Binding-site contacts:
Ligand atom OP4 contacts residue ARG109 of chain 1.G at 2.7 Å (salt-bridge).
Ligand atom P contacts residue TYR187 of chain 1.G at 3.6 Å.
Ligand atom OXT contacts residue HIS222 of chain 1.G at 3.4 Å (h-bond).
Ligand atom O contacts residue HIS222 of chain 1.G at 2.8 Å (h-bond).
Ligand atom C2 contacts residue TYR187 of chain 1.G at 3.5 Å (hydrophobic).
Ligand atom C6 contacts residue TYR187 of chain 1.G at 3.4 Å (hydrophobic).
Ligand atom C3 contacts residue TYR187 of chain 1.G at 3.4 Å (hydrophobic).
Ligand atom N1 contacts residue SER162 of chain 1.G at 2.5 Å (h-bond).
Ligand atom C6 contacts residue ARG109 of chain 1.G at 3.6 Å.
Ligand atom C2A contacts residue SER162 of chain 1.G at 3.5 Å.
Ligand atom C6 contacts residue SER162 of chain 1.G at 3.4 Å.
Ligand atom P contacts residue ARG109 of chain 1.G at 3.0 Å.
Ligand atom OP2 contacts residue SER114 of chain 1.G at 3.3 Å (h-bond).
Ligand atom C6 contacts residue TYR160 of chain 1.G at 3.4 Å (hydrophobic).
Ligand atom O contacts residue TYR160 of chain 1.G at 3.1 Å (h-bond).
Ligand atom OXT contacts residue GLU81 of chain 1.G at 3.6 Å (salt-bridge).
Ligand atom C4 contacts residue TYR187 of chain 1.G at 3.5 Å (hydrophobic).
Ligand atom N1 contacts residue TYR187 of chain 1.G at 3.3 Å.
Ligand atom OP1 contacts residue SER114 of chain 1.G at 2.4 Å (h-bond).
Ligand atom C2 contacts residue SER162 of chain 1.G at 3.4 Å.
Ligand atom OP1 contacts residue ARG109 of chain 1.G at 3.0 Å (salt-bridge).
Ligand atom O contacts residue HIS182 of chain 1.G at 2.7 Å (h-bond).
Ligand atom OP3 contacts residue ARG192 of chain 1.G at 2.8 Å (salt-bridge).
Ligand atom CA contacts residue GLU81 of chain 1.G at 3.6 Å.
Ligand atom OP2 contacts residue ARG109 of chain 1.G at 3.0 Å (salt-bridge).
Ligand atom C2A contacts residue TYR187 of chain 1.G at 3.3 Å (hydrophobic).
Ligand atom C5 contacts residue TYR160 of chain 1.G at 3.5 Å (hydrophobic).
Ligand atom N contacts residue GLU81 of chain 1.G at 2.4 Å (salt-bridge).
Ligand atom OP2 contacts residue GLN113 of chain 1.G at 3.4 Å (h-bond).
Ligand atom O3 contacts residue ASN223 of chain 1.G at 2.8 Å (h-bond).
Ligand atom O3 contacts residue HIS222 of chain 1.G at 3.5 Å.
Ligand atom OP1 contacts residue ARG192 of chain 1.G at 3.4 Å (salt-bridge).
Ligand atom OXT contacts residue ARG294 of chain 1.G at 2.7 Å (salt-bridge).
Ligand atom C5 contacts residue TYR187 of chain 1.G at 3.4 Å (hydrophobic).
Ligand atom OXT contacts residue GLN296 of chain 1.G at 3.2 Å (h-bond).
Ligand atom OP1 contacts residue TYR187 of chain 1.G at 2.8 Å (h-bond).
Ligand atom OP3 contacts residue TYR187 of chain 1.G at 3.4 Å (h-bond).
Ligand atom CB contacts residue TYR160 of chain 1.G at 3.3 Å (hydrophobic).
Ligand atom C contacts residue HIS222 of chain 1.G at 3.2 Å.
Ligand atom P contacts residue SER114 of chain 1.G at 3.4 Å.

A protein and the small-molecule ligand that binds it are described below.
Small molecule (SMILES): Cc1ncc(COP(=O)(O)O)c(/C=N/CCC[C@H](N)C(=O)O)c1O

Sequence of chain 1.G:
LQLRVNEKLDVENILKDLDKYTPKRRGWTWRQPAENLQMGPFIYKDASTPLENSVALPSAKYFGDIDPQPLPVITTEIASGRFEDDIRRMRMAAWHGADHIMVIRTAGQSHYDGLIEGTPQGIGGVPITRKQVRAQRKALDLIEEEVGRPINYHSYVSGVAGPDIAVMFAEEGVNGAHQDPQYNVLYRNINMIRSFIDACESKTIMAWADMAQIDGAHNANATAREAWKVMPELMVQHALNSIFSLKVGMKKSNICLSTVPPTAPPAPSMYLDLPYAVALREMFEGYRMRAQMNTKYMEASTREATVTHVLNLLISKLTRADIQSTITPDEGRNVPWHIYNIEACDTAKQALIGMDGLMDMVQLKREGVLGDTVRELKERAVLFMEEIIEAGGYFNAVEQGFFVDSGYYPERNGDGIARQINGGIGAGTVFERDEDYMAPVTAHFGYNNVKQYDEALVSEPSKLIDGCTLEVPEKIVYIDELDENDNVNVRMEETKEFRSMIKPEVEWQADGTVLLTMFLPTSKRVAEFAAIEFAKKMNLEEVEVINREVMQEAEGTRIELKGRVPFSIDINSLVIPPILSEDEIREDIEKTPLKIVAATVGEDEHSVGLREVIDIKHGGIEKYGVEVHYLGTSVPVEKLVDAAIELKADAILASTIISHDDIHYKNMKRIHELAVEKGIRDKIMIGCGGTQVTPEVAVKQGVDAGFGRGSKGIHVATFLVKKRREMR